Sequence of chain 17.E:
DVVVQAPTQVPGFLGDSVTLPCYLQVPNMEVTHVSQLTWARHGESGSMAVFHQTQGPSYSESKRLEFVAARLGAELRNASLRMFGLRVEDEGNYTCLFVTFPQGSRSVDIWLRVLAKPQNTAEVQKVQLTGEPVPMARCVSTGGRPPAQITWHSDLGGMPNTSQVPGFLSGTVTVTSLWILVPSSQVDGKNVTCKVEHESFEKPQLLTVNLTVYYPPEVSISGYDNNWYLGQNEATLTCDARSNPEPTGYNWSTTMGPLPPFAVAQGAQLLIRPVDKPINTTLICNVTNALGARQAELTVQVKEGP

A small-molecule ligand and the protein it binds are described below.
Small molecule (SMILES): CC(=O)N[C@H]1[C@H](O[C@H]2[C@H](O)[C@@H](NC(C)=O)CO[C@@H]2CO)O[C@H](CO)[C@@H](O[C@@H]2O[C@H](CO)[C@@H](O)[C@H](O)[C@@H]2O)[C@@H]1O

Binding-site contacts:
Ligand atom O7 contacts residue ASN218 of chain 17.E at 3.5 Å (h-bond).
Ligand atom C8 contacts residue NAG1 of chain 17.I at 4.3 Å.
Ligand atom O7 contacts residue ASN237 of chain 17.E at 3.8 Å.
Ligand atom C4 contacts residue ASN237 of chain 17.E at 4.3 Å.
Ligand atom C1 contacts residue ASN237 of chain 17.E at 1.4 Å.
Ligand atom C7 contacts residue ASN218 of chain 17.E at 3.4 Å.
Ligand atom N2 contacts residue ASN237 of chain 17.E at 3.1 Å (h-bond).
Ligand atom C8 contacts residue LYS217 of chain 17.E at 3.9 Å.
Ligand atom C8 contacts residue ASN218 of chain 17.E at 2.8 Å.
Ligand atom C7 contacts residue ASN237 of chain 17.E at 3.7 Å.
Ligand atom O7 contacts residue NAG1 of chain 17.I at 3.7 Å.
Ligand atom N2 contacts residue ASN218 of chain 17.E at 4.4 Å.
Ligand atom C7 contacts residue NAG1 of chain 17.I at 4.4 Å.
Ligand atom O6 contacts residue ASN237 of chain 17.E at 4.4 Å.
Ligand atom O7 contacts residue GLY216 of chain 17.E at 3.9 Å.
Ligand atom C2 contacts residue GLY216 of chain 17.E at 3.9 Å.
Ligand atom C2 contacts residue ASN237 of chain 17.E at 2.6 Å.
Ligand atom C5 contacts residue ASN237 of chain 17.E at 3.6 Å.
Ligand atom C3 contacts residue ASN237 of chain 17.E at 3.9 Å.
Ligand atom O5 contacts residue ASN237 of chain 17.E at 2.3 Å (h-bond).
Ligand atom C7 contacts residue GLY216 of chain 17.E at 2.7 Å.
Ligand atom N2 contacts residue GLY216 of chain 17.E at 2.6 Å (h-bond).
Ligand atom C1 contacts residue GLY216 of chain 17.E at 4.3 Å.
Ligand atom C8 contacts residue GLY216 of chain 17.E at 2.1 Å.